Binding-site contacts:
Ligand atom CB contacts residue VAL1 of chain 1.B at 3.3 Å (hydrophobic).
Ligand atom CA contacts residue ARG203 of chain 1.A at 4.2 Å.
Ligand atom CD contacts residue PHE130 of chain 1.A at 4.0 Å (hydrophobic).
Ligand atom C contacts residue VAL1 of chain 1.B at 3.7 Å (hydrophobic).
Ligand atom CE contacts residue ASN112 of chain 1.A at 4.3 Å.
Ligand atom CG contacts residue LEU202 of chain 1.A at 4.3 Å (hydrophobic).
Ligand atom CD contacts residue ASN111 of chain 1.A at 4.2 Å.
Ligand atom C contacts residue ASN112 of chain 1.A at 3.6 Å.
Ligand atom CA contacts residue ASN112 of chain 1.A at 4.2 Å.
Ligand atom CA contacts residue HIS231 of chain 1.A at 3.6 Å.
Ligand atom N contacts residue VAL1 of chain 1.B at 1.3 Å.
Ligand atom O contacts residue VAL1 of chain 1.B at 4.0 Å.
Ligand atom N contacts residue ASN112 of chain 1.A at 3.2 Å (h-bond).
Ligand atom CD contacts residue LEU202 of chain 1.A at 4.1 Å (hydrophobic).
Ligand atom CB contacts residue LEU202 of chain 1.A at 3.9 Å (hydrophobic).
Ligand atom OXT contacts residue HIS231 of chain 1.A at 3.5 Å (h-bond).
Ligand atom CB contacts residue ARG203 of chain 1.A at 4.3 Å.
Ligand atom CG contacts residue ASN111 of chain 1.A at 4.3 Å.
Ligand atom NZ contacts residue ASN111 of chain 1.A at 2.9 Å (h-bond).
Ligand atom CG contacts residue VAL1 of chain 1.B at 4.0 Å (hydrophobic).
Ligand atom O contacts residue HIS231 of chain 1.A at 3.8 Å.
Ligand atom O contacts residue ASN112 of chain 1.A at 2.8 Å (h-bond).
Ligand atom CE contacts residue ASN111 of chain 1.A at 4.1 Å.
Ligand atom C contacts residue HIS231 of chain 1.A at 3.5 Å.
Ligand atom CA contacts residue VAL1 of chain 1.B at 2.4 Å (hydrophobic).
Ligand atom OXT contacts residue ASN112 of chain 1.A at 4.5 Å.
Ligand atom N contacts residue HIS231 of chain 1.A at 3.8 Å.
Ligand atom CG contacts residue ASN112 of chain 1.A at 3.6 Å.
Ligand atom NZ contacts residue ASN112 of chain 1.A at 3.6 Å.

This protein binds this small molecule.
Small molecule (SMILES): N[C@@H](CCCC[NH3+])C(=O)O

Sequence of chain 1.A:
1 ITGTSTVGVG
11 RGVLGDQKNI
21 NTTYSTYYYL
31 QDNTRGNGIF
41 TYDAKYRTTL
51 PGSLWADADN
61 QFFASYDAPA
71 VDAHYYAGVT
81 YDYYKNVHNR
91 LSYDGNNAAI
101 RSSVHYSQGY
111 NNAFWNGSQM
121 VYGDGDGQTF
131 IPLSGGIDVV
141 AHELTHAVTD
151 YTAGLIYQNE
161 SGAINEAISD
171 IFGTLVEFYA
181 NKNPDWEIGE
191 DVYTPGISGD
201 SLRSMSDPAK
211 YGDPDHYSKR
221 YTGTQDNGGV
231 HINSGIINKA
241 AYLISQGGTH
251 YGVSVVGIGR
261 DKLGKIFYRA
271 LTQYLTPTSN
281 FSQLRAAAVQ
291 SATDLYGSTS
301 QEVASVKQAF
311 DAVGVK